Sequence of chain 44.Z:
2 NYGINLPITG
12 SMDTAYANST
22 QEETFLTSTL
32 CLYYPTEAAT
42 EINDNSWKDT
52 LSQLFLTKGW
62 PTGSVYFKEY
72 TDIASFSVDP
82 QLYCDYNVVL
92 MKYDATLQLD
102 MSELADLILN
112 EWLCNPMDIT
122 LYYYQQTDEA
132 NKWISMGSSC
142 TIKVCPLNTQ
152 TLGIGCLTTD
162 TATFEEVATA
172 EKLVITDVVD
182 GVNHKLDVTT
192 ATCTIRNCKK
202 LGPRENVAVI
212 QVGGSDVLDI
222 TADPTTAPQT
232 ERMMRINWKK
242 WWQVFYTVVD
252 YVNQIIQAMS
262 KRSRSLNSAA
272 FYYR

The small molecule below binds the protein below.
Small molecule (SMILES): CC(=O)N[C@H]1[C@H](O[C@H]2[C@H](O)[C@@H](NC(C)=O)CO[C@@H]2CO)O[C@H](CO)[C@@H](O)[C@@H]1O

Binding-site contacts:
Ligand atom C2 contacts residue ASN19 of chain 44.Z at 3.4 Å.
Ligand atom O6 contacts residue ASN19 of chain 44.Z at 4.5 Å.
Ligand atom C1 contacts residue ASN19 of chain 44.Z at 1.9 Å.
Ligand atom O7 contacts residue ASN19 of chain 44.Z at 4.5 Å.
Ligand atom C5 contacts residue ASN19 of chain 44.Z at 3.4 Å.
Ligand atom C6 contacts residue ASN19 of chain 44.Z at 4.1 Å.
Ligand atom O5 contacts residue ASN19 of chain 44.Z at 2.2 Å (h-bond).
Ligand atom N2 contacts residue ASN19 of chain 44.Z at 4.0 Å.
Ligand atom C3 contacts residue ASN19 of chain 44.Z at 4.4 Å.